Sequence of chain 1.A:
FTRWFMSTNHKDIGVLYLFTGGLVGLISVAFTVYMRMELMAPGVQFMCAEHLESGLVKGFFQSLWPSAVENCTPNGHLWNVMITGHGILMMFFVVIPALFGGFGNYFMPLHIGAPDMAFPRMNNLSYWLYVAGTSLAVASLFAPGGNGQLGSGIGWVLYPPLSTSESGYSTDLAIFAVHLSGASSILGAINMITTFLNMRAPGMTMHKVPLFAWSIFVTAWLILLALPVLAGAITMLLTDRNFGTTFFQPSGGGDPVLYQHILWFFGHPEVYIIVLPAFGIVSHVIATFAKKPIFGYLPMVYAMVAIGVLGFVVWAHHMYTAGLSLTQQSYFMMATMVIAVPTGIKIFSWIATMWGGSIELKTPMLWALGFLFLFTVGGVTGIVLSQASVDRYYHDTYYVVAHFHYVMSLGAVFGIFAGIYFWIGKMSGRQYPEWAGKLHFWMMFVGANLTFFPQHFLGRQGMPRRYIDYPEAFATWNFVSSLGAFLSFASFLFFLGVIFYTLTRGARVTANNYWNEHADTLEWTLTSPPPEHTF

The small molecule below binds the protein below.
Small molecule (SMILES): CCCCCCCCCCO[C@@H]1O[C@H](CO)[C@@H](O[C@H]2O[C@H](CO)[C@@H](O)[C@H](O)[C@H]2O)[C@H](O)[C@H]1O

Binding-site contacts:
Ligand atom C25 contacts residue ILE440 of chain 1.A at 4.2 Å (hydrophobic).
Ligand atom C1 contacts residue TRP20 of chain 1.A at 3.7 Å (hydrophobic).
Ligand atom O61 contacts residue SER444 of chain 1.A at 3.2 Å (h-bond).
Ligand atom C40 contacts residue ILE436 of chain 1.A at 4.4 Å (hydrophobic).
Ligand atom O5 contacts residue SER444 of chain 1.A at 4.1 Å.
Ligand atom O49 contacts residue TRP20 of chain 1.A at 3.3 Å.
Ligand atom C40 contacts residue LEU34 of chain 1.A at 4.1 Å (hydrophobic).
Ligand atom C4 contacts residue MET443 of chain 1.A at 4.3 Å (hydrophobic).
Ligand atom C28 contacts residue LEU34 of chain 1.A at 4.4 Å (hydrophobic).
Ligand atom C18 contacts residue MET443 of chain 1.A at 3.4 Å (hydrophobic).
Ligand atom C19 contacts residue VAL31 of chain 1.A at 4.4 Å (hydrophobic).
Ligand atom C18 contacts residue VAL31 of chain 1.A at 4.2 Å (hydrophobic).
Ligand atom C19 contacts residue PHE35 of chain 1.A at 4.2 Å (hydrophobic).
Ligand atom O55 contacts residue ASP28 of chain 1.A at 4.1 Å.
Ligand atom O49 contacts residue ASP28 of chain 1.A at 4.4 Å.
Ligand atom C28 contacts residue PHE35 of chain 1.A at 4.3 Å (hydrophobic).
Ligand atom C4 contacts residue PRO545 of chain 1.A at 4.3 Å (hydrophobic).
Ligand atom O55 contacts residue TRP20 of chain 1.A at 3.9 Å.
Ligand atom O16 contacts residue MET443 of chain 1.A at 4.0 Å.
Ligand atom C6 contacts residue SER444 of chain 1.A at 4.3 Å.
Ligand atom C37 contacts residue PHE35 of chain 1.A at 3.8 Å (hydrophobic).
Ligand atom C19 contacts residue SER444 of chain 1.A at 4.1 Å.
Ligand atom C22 contacts residue MET443 of chain 1.A at 3.9 Å (hydrophobic).
Ligand atom O49 contacts residue VAL31 of chain 1.A at 3.7 Å.
Ligand atom C19 contacts residue LEU519 of chain 1.A at 4.0 Å (hydrophobic).
Ligand atom C37 contacts residue ILE515 of chain 1.A at 4.2 Å (hydrophobic).
Ligand atom C43 contacts residue GLY38 of chain 1.A at 4.1 Å.
Ligand atom C25 contacts residue LEU519 of chain 1.A at 4.2 Å (hydrophobic).
Ligand atom O5 contacts residue MET443 of chain 1.A at 4.0 Å.
Ligand atom C34 contacts residue ILE436 of chain 1.A at 4.4 Å (hydrophobic).
Ligand atom C18 contacts residue SER444 of chain 1.A at 3.8 Å.
Ligand atom C25 contacts residue MET443 of chain 1.A at 4.2 Å (hydrophobic).
Ligand atom C43 contacts residue PHE35 of chain 1.A at 4.3 Å (hydrophobic).
Ligand atom C4 contacts residue SER444 of chain 1.A at 4.1 Å.
Ligand atom C57 contacts residue SER444 of chain 1.A at 3.8 Å.
Ligand atom C22 contacts residue VAL31 of chain 1.A at 4.1 Å (hydrophobic).
Ligand atom O49 contacts residue MET443 of chain 1.A at 4.4 Å.
Ligand atom C34 contacts residue LEU34 of chain 1.A at 4.2 Å (hydrophobic).
Ligand atom C6 contacts residue MET443 of chain 1.A at 3.5 Å (hydrophobic).
Ligand atom C28 contacts residue MET443 of chain 1.A at 4.3 Å (hydrophobic).